Binding-site contacts:
Ligand atom C22 contacts residue TRP89 of chain 1.A at 3.2 Å (hydrophobic).
Ligand atom C7 contacts residue TYR344 of chain 1.A at 3.8 Å (hydrophobic).
Ligand atom C19 contacts residue SER206 of chain 1.A at 3.9 Å.
Ligand atom C18 contacts residue SER206 of chain 1.A at 3.6 Å.
Ligand atom C6 contacts residue TRP289 of chain 1.A at 3.8 Å (hydrophobic).
Ligand atom C13 contacts residue PHE341 of chain 1.A at 3.7 Å (hydrophobic).
Ligand atom O1 contacts residue PHE341 of chain 1.A at 3.2 Å.
Ligand atom C24 contacts residue TYR75 of chain 1.A at 3.9 Å (hydrophobic).
Ligand atom C9 contacts residue TYR344 of chain 1.A at 4.1 Å (hydrophobic).
Ligand atom C26 contacts residue TRP289 of chain 1.A at 3.8 Å (hydrophobic).
Ligand atom C1 contacts residue PHE341 of chain 1.A at 3.7 Å (hydrophobic).
Ligand atom C1 contacts residue PHE300 of chain 1.A at 3.9 Å (hydrophobic).
Ligand atom C29 contacts residue TRP89 of chain 1.A at 3.2 Å (hydrophobic).
Ligand atom O1 contacts residue PHE300 of chain 1.A at 3.2 Å.
Ligand atom C23 contacts residue HIS450 of chain 1.A at 3.4 Å.
Ligand atom C19 contacts residue PHE341 of chain 1.A at 3.9 Å (hydrophobic).
Ligand atom C26 contacts residue TYR75 of chain 1.A at 3.9 Å (hydrophobic).
Ligand atom C8 contacts residue TYR344 of chain 1.A at 4.0 Å (hydrophobic).
Ligand atom O1 contacts residue PHE298 of chain 1.A at 4.1 Å.
Ligand atom C5 contacts residue PHE341 of chain 1.A at 3.5 Å (hydrophobic).
Ligand atom C11 contacts residue TRP289 of chain 1.A at 3.8 Å (hydrophobic).
Ligand atom C12 contacts residue TRP289 of chain 1.A at 3.4 Å (hydrophobic).
Ligand atom C18 contacts residue HIS450 of chain 1.A at 3.7 Å.
Ligand atom C2 contacts residue TYR344 of chain 1.A at 3.5 Å (hydrophobic).
Ligand atom C5 contacts residue TYR127 of chain 1.A at 3.8 Å (hydrophobic).
Ligand atom C12 contacts residue TYR344 of chain 1.A at 4.0 Å (hydrophobic).
Ligand atom C13 contacts residue PHE300 of chain 1.A at 3.9 Å (hydrophobic).
Ligand atom C2 contacts residue TYR127 of chain 1.A at 3.7 Å (hydrophobic).
Ligand atom C14 contacts residue TYR127 of chain 1.A at 4.1 Å (hydrophobic).
Ligand atom C20 contacts residue GLU205 of chain 1.A at 3.4 Å.
Ligand atom C1 contacts residue TYR127 of chain 1.A at 4.0 Å (hydrophobic).
Ligand atom C23 contacts residue TRP89 of chain 1.A at 3.8 Å (hydrophobic).
Ligand atom C21 contacts residue TRP89 of chain 1.A at 3.7 Å (hydrophobic).
Ligand atom C5 contacts residue TYR340 of chain 1.A at 3.6 Å (hydrophobic).
Ligand atom C29 contacts residue TYR340 of chain 1.A at 3.5 Å (hydrophobic).
Ligand atom C13 contacts residue TYR127 of chain 1.A at 3.5 Å (hydrophobic).
Ligand atom C29 contacts residue TYR452 of chain 1.A at 4.0 Å (hydrophobic).
Ligand atom C29 contacts residue HIS450 of chain 1.A at 3.0 Å.
Ligand atom C7 contacts residue TRP289 of chain 1.A at 3.7 Å (hydrophobic).
Ligand atom C15 contacts residue TYR127 of chain 1.A at 3.7 Å (hydrophobic).

A small-molecule ligand and the protein it binds are described below.
Small molecule (SMILES): C=CC[N+](C)(C)c1ccc(CCC(=O)CCc2ccc([N+](C)(C)CC=C)cc2)cc1

Sequence of chain 1.A:
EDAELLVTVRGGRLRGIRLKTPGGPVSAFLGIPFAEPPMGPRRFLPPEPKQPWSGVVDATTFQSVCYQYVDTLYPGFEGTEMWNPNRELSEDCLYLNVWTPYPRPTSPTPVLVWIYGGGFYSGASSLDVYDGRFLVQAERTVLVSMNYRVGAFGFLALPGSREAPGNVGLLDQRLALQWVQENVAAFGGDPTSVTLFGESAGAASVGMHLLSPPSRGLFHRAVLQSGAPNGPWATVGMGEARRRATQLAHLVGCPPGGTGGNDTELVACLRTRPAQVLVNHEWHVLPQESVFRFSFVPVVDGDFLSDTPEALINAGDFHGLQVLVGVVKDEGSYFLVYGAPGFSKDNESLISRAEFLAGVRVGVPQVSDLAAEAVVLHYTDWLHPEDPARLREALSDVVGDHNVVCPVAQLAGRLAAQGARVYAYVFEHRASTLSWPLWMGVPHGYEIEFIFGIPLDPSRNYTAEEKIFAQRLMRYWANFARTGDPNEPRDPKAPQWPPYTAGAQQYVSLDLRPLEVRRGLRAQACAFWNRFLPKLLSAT